Sequence of chain 1.A:
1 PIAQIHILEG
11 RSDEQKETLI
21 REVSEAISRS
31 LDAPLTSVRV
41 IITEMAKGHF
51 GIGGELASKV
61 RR

A protein and the small-molecule ligand that binds it are described below.
Small molecule (SMILES): C/C=C\C(=O)C(=O)O

Sequence of chain 3.A:
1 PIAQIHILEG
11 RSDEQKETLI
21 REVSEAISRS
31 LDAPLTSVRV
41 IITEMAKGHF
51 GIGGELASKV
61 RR

Binding-site contacts:
Ligand atom O2 contacts residue SER37 of chain 1.B at 4.2 Å.
Ligand atom C2 contacts residue PHE50 of chain 1.A at 4.1 Å (hydrophobic).
Ligand atom O1 contacts residue SER37 of chain 1.B at 4.1 Å.
Ligand atom O3 contacts residue ARG39 of chain 3.A at 2.8 Å (salt-bridge).
Ligand atom O3 contacts residue PHE50 of chain 1.A at 3.5 Å.
Ligand atom O1 contacts residue ARG61 of chain 1.A at 3.0 Å (salt-bridge).
Ligand atom C2 contacts residue SER37 of chain 1.B at 4.0 Å.
Ligand atom O2 contacts residue ARG61 of chain 1.A at 3.0 Å (salt-bridge).
Ligand atom C1 contacts residue ARG39 of chain 3.A at 3.8 Å.
Ligand atom C5 contacts residue PHE50 of chain 1.A at 3.9 Å (hydrophobic).
Ligand atom C2 contacts residue ARG39 of chain 3.A at 3.8 Å.
Ligand atom C3 contacts residue SER37 of chain 1.B at 3.5 Å.
Ligand atom O3 contacts residue PRO1 of chain 1.B at 4.2 Å.
Ligand atom O2 contacts residue ARG39 of chain 3.A at 2.8 Å (salt-bridge).
Ligand atom C3 contacts residue PRO1 of chain 1.B at 2.3 Å (hydrophobic).
Ligand atom C4 contacts residue PRO1 of chain 1.B at 1.4 Å (hydrophobic).
Ligand atom O3 contacts residue SER37 of chain 1.B at 4.4 Å.
Ligand atom C4 contacts residue ILE2 of chain 1.B at 4.0 Å (hydrophobic).
Ligand atom C4 contacts residue SER37 of chain 1.B at 3.8 Å.
Ligand atom C1 contacts residue SER37 of chain 1.B at 4.0 Å.
Ligand atom C2 contacts residue PRO1 of chain 1.B at 3.7 Å (hydrophobic).
Ligand atom C5 contacts residue HIS6 of chain 1.A at 4.4 Å.
Ligand atom C5 contacts residue PRO1 of chain 1.B at 2.5 Å (hydrophobic).
Ligand atom C5 contacts residue ILE2 of chain 1.B at 3.5 Å (hydrophobic).
Ligand atom C1 contacts residue ARG61 of chain 1.A at 3.6 Å.

Sequence of chain 1.B:
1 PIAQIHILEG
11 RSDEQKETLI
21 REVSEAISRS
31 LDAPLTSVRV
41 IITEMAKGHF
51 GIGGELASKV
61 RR